Binding-site contacts:
Ligand atom C2 contacts residue SER110 of chain 1.D at 4.1 Å.
Ligand atom C4 contacts residue ASN186 of chain 1.D at 4.2 Å.
Ligand atom C8 contacts residue VAL108 of chain 1.D at 4.0 Å (hydrophobic).
Ligand atom C5 contacts residue ASN186 of chain 1.D at 3.6 Å.
Ligand atom C7 contacts residue VAL108 of chain 1.D at 3.9 Å (hydrophobic).
Ligand atom C2 contacts residue TYR165 of chain 1.D at 3.9 Å (hydrophobic).
Ligand atom C8 contacts residue GLU105 of chain 1.D at 4.1 Å.
Ligand atom C1 contacts residue TYR165 of chain 1.D at 3.9 Å (hydrophobic).
Ligand atom C7 contacts residue ASN186 of chain 1.D at 3.5 Å.
Ligand atom C1 contacts residue ASN186 of chain 1.D at 1.4 Å.
Ligand atom O5 contacts residue ASN186 of chain 1.D at 2.3 Å (h-bond).
Ligand atom O5 contacts residue SER110 of chain 1.D at 3.7 Å.
Ligand atom C8 contacts residue THR188 of chain 1.D at 4.3 Å.
Ligand atom C6 contacts residue THR188 of chain 1.D at 3.5 Å.
Ligand atom O6 contacts residue THR188 of chain 1.D at 4.3 Å.
Ligand atom C3 contacts residue ASN186 of chain 1.D at 3.8 Å.
Ligand atom O7 contacts residue SER110 of chain 1.D at 4.2 Å.
Ligand atom O5 contacts residue THR188 of chain 1.D at 3.5 Å (h-bond).
Ligand atom O7 contacts residue ASN186 of chain 1.D at 3.7 Å.
Ligand atom O7 contacts residue VAL108 of chain 1.D at 3.5 Å.
Ligand atom C1 contacts residue SER110 of chain 1.D at 3.7 Å.
Ligand atom O7 contacts residue ASP35 of chain 1.C at 3.9 Å.
Ligand atom C7 contacts residue TYR165 of chain 1.D at 3.6 Å (hydrophobic).
Ligand atom C5 contacts residue THR188 of chain 1.D at 3.7 Å.
Ligand atom C8 contacts residue TYR165 of chain 1.D at 3.4 Å (hydrophobic).
Ligand atom C2 contacts residue ASN186 of chain 1.D at 2.4 Å.
Ligand atom N2 contacts residue ASN186 of chain 1.D at 2.9 Å (h-bond).
Ligand atom C1 contacts residue THR188 of chain 1.D at 4.3 Å.
Ligand atom N2 contacts residue TYR165 of chain 1.D at 2.9 Å (h-bond).

A small-molecule ligand and the protein it binds are described below.
Small molecule (SMILES): CC(=O)N[C@H]1[C@H](O[C@H]2[C@H](O)[C@@H](NC(C)=O)CO[C@@H]2CO)O[C@H](CO)[C@@H](O[C@@H]2O[C@H](CO)[C@@H](O)[C@H](O)[C@@H]2O)[C@@H]1O

Sequence of chain 1.D:
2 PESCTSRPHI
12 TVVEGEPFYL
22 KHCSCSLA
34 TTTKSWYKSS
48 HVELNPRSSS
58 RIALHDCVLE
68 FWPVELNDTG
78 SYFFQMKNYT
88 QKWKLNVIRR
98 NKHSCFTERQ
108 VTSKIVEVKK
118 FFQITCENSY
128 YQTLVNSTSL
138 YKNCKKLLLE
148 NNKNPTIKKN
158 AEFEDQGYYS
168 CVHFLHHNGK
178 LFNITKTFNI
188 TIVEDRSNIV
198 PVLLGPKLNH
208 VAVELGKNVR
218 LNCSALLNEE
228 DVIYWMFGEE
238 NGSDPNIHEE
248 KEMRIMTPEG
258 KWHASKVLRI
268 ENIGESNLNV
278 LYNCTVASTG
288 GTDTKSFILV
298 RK

Sequence of chain 1.C:
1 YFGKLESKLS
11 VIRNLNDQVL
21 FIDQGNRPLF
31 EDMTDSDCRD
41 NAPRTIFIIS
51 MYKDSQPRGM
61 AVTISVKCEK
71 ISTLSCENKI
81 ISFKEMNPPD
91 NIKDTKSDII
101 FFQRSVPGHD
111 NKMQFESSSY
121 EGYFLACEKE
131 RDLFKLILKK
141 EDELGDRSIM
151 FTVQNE